The small molecule below binds the protein below.
Small molecule (SMILES): CC(=O)N[C@@H]1[C@@H](O)[C@H](O)[C@@H](CO)O[C@H]1O

Sequence of chain 6.B:
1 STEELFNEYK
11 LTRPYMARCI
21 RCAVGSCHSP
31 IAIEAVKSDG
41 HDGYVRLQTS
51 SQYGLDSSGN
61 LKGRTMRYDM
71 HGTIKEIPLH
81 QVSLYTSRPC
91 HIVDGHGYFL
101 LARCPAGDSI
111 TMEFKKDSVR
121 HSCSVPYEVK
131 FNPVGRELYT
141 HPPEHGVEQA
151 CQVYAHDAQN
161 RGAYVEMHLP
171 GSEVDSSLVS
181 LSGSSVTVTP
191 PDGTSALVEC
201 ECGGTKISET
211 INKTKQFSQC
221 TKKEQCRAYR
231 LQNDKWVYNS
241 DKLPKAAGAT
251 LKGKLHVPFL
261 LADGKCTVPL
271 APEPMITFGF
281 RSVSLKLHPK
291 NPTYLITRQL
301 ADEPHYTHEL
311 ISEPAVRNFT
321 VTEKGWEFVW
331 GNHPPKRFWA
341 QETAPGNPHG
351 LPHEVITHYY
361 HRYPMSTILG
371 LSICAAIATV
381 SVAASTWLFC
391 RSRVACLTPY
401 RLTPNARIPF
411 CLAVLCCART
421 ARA

Binding-site contacts:
Ligand atom C1 contacts residue ASN212 of chain 6.B at 1.4 Å.
Ligand atom C5 contacts residue ASN212 of chain 6.B at 3.7 Å.
Ligand atom N2 contacts residue ILE211 of chain 6.B at 4.0 Å.
Ligand atom O6 contacts residue ASN212 of chain 6.B at 4.4 Å.
Ligand atom O7 contacts residue ASN212 of chain 6.B at 4.5 Å.
Ligand atom C2 contacts residue ASN212 of chain 6.B at 2.5 Å.
Ligand atom C1 contacts residue ILE211 of chain 6.B at 4.1 Å (hydrophobic).
Ligand atom C7 contacts residue ASN212 of chain 6.B at 3.9 Å.
Ligand atom N2 contacts residue ASN212 of chain 6.B at 2.9 Å (h-bond).
Ligand atom C4 contacts residue ASN212 of chain 6.B at 4.2 Å.
Ligand atom C3 contacts residue ASN212 of chain 6.B at 3.8 Å.
Ligand atom O5 contacts residue ASN212 of chain 6.B at 2.4 Å (h-bond).